Binding-site contacts:
Ligand atom S2 contacts residue VAL203 of chain 1.A at 3.8 Å.
Ligand atom C22 contacts residue GLY206 of chain 1.A at 3.5 Å.
Ligand atom C50 contacts residue GLY206 of chain 1.A at 3.0 Å.
Ligand atom CL1 contacts residue TYR218 of chain 1.A at 3.6 Å.
Ligand atom CL1 contacts residue GLY216 of chain 1.A at 3.6 Å.
Ligand atom C7 contacts residue LYS82 of chain 1.A at 3.6 Å.
Ligand atom C7 contacts residue GLU83 of chain 1.A at 3.5 Å.
Ligand atom C7 contacts residue TYR85 of chain 1.A at 3.7 Å (hydrophobic).
Ligand atom C4 contacts residue GLY206 of chain 1.A at 3.7 Å.
Ligand atom CL1 contacts residue VAL203 of chain 1.A at 3.6 Å.
Ligand atom C26 contacts residue TRP205 of chain 1.A at 3.4 Å (hydrophobic).
Ligand atom C22 contacts residue TRP205 of chain 1.A at 3.8 Å (hydrophobic).
Ligand atom C3 contacts residue ALA180 of chain 1.A at 3.5 Å (hydrophobic).
Ligand atom CL1 contacts residue ILE217 of chain 1.A at 3.5 Å.
Ligand atom O3 contacts residue TRP205 of chain 1.A at 3.4 Å.
Ligand atom C1 contacts residue TRP205 of chain 1.A at 3.4 Å (hydrophobic).
Ligand atom C3 contacts residue ASP179 of chain 1.A at 3.7 Å.
Ligand atom F1 contacts residue TYR85 of chain 1.A at 3.5 Å.
Ligand atom C8 contacts residue THR84 of chain 1.A at 3.4 Å.
Ligand atom C12 contacts residue GLY206 of chain 1.A at 3.2 Å.
Ligand atom CL1 contacts residue TRP205 of chain 1.A at 3.6 Å.
Ligand atom C9 contacts residue PHE162 of chain 1.A at 3.8 Å (hydrophobic).
Ligand atom C14 contacts residue GLY206 of chain 1.A at 3.4 Å.
Ligand atom C2 contacts residue GLY216 of chain 1.A at 3.6 Å.
Ligand atom C15 contacts residue GLY206 of chain 1.A at 3.5 Å.
Ligand atom C5 contacts residue GLY208 of chain 1.A at 3.5 Å.
Ligand atom C27 contacts residue TRP205 of chain 1.A at 3.6 Å (hydrophobic).
Ligand atom O2 contacts residue GLN182 of chain 1.A at 3.3 Å.
Ligand atom C3 contacts residue GLY208 of chain 1.A at 3.4 Å.
Ligand atom C4 contacts residue GLY208 of chain 1.A at 3.8 Å.
Ligand atom O1 contacts residue CYS209 of chain 1.A at 3.5 Å (h-bond).
Ligand atom C2 contacts residue ASP179 of chain 1.A at 3.4 Å.
Ligand atom C1 contacts residue ALA180 of chain 1.A at 3.8 Å (hydrophobic).
Ligand atom S2 contacts residue GLY206 of chain 1.A at 3.8 Å.
Ligand atom C8 contacts residue TRP205 of chain 1.A at 3.6 Å (hydrophobic).
Ligand atom O1 contacts residue GLN182 of chain 1.A at 3.5 Å (h-bond).
Ligand atom S2 contacts residue TRP205 of chain 1.A at 3.4 Å.
Ligand atom N2 contacts residue GLY206 of chain 1.A at 3.0 Å (h-bond).
Ligand atom C8 contacts residue TYR85 of chain 1.A at 3.8 Å (hydrophobic).
Ligand atom O3 contacts residue GLY206 of chain 1.A at 3.5 Å (h-bond).

Sequence of chain 1.A:
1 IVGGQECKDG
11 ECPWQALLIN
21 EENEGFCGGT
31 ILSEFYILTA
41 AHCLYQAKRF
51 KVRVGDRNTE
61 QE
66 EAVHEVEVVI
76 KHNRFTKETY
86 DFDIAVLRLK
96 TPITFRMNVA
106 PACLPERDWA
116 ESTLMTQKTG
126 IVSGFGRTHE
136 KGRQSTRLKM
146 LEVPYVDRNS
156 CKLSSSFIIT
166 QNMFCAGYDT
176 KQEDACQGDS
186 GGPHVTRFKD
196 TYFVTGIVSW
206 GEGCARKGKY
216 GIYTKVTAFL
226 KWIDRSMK

A protein and the small-molecule ligand that binds it are described below.
Small molecule (SMILES): C[C@@H](c1ccc(N2CC[C@H](NS(=O)(=O)/C=C/c3ccc(Cl)s3)C2=O)c(F)c1)N(C)C